Binding-site contacts:
Ligand atom C5 contacts residue GLN314 of chain 1.A at 1.4 Å.
Ligand atom O4 contacts residue GLN314 of chain 1.A at 1.4 Å.
Ligand atom O5 contacts residue GLN314 of chain 1.A at 2.0 Å (h-bond).
Ligand atom C2 contacts residue ASN119 of chain 2.B at 2.6 Å.
Ligand atom O2 contacts residue ASN312 of chain 1.A at 1.3 Å.
Ligand atom O4 contacts residue GLN310 of chain 1.A at 2.0 Å (h-bond).
Ligand atom C7 contacts residue GLY373 of chain 1.A at 2.1 Å.
Ligand atom O3 contacts residue ARG313 of chain 1.A at 2.6 Å (salt-bridge).
Ligand atom C4 contacts residue ARG313 of chain 1.A at 2.4 Å.
Ligand atom O3 contacts residue ILE311 of chain 1.A at 2.5 Å (h-bond).
Ligand atom O5 contacts residue ASN312 of chain 1.A at 2.0 Å (h-bond).
Ligand atom O4 contacts residue ARG313 of chain 1.A at 2.6 Å.
Ligand atom C1 contacts residue ASN119 of chain 2.B at 1.5 Å.
Ligand atom C2 contacts residue THR374 of chain 1.A at 2.2 Å.
Ligand atom O6 contacts residue GLN310 of chain 1.A at 1.9 Å.
Ligand atom C8 contacts residue TYR372 of chain 1.A at 2.0 Å (hydrophobic).
Ligand atom O6 contacts residue ILE311 of chain 1.A at 2.1 Å (h-bond).
Ligand atom O6 contacts residue GLN314 of chain 1.A at 2.3 Å (h-bond).
Ligand atom C6 contacts residue GLN314 of chain 1.A at 1.4 Å.
Ligand atom C2 contacts residue ARG313 of chain 1.A at 0.7 Å.
Ligand atom O3 contacts residue THR374 of chain 1.A at 2.5 Å.
Ligand atom C2 contacts residue ASN312 of chain 1.A at 1.2 Å.
Ligand atom O5 contacts residue ARG313 of chain 1.A at 1.6 Å.
Ligand atom C1 contacts residue ASN312 of chain 1.A at 1.4 Å.
Ligand atom C3 contacts residue ARG313 of chain 1.A at 1.8 Å.
Ligand atom O5 contacts residue ASN119 of chain 2.B at 2.4 Å (h-bond).
Ligand atom C5 contacts residue ARG313 of chain 1.A at 1.5 Å.
Ligand atom C6 contacts residue GLN310 of chain 1.A at 1.6 Å.
Ligand atom O2 contacts residue THR374 of chain 1.A at 1.5 Å.
Ligand atom C3 contacts residue THR374 of chain 1.A at 2.5 Å.
Ligand atom O6 contacts residue THR295 of chain 1.A at 2.0 Å (h-bond).
Ligand atom O7 contacts residue GLY373 of chain 1.A at 2.6 Å (h-bond).
Ligand atom C1 contacts residue ARG313 of chain 1.A at 0.8 Å.
Ligand atom C5 contacts residue GLN310 of chain 1.A at 1.4 Å.
Ligand atom O5 contacts residue THR295 of chain 1.A at 2.5 Å (h-bond).
Ligand atom C4 contacts residue GLN310 of chain 1.A at 1.1 Å.
Ligand atom C3 contacts residue GLN310 of chain 1.A at 2.5 Å.
Ligand atom C4 contacts residue GLN314 of chain 1.A at 1.7 Å.
Ligand atom C8 contacts residue GLY373 of chain 1.A at 2.1 Å.
Ligand atom O2 contacts residue ARG313 of chain 1.A at 0.9 Å.

This small molecule binds to this protein.
Small molecule (SMILES): CC(=O)N[C@H]1[C@H](O[C@H]2[C@H](O)[C@@H](NC(C)=O)CO[C@@H]2CO[C@H]2O[C@H](CO)[C@@H](O)[C@H](O)[C@@H]2O)O[C@H](CO)[C@@H](O[C@@H]2O[C@H](CO)[C@@H](O)[C@H](O[C@H]3O[C@H](CO)[C@@H](O)[C@H](O)[C@@H]3O[C@H]3O[C@H](CO)[C@@H](O)[C@H](O)[C@@H]3O)[C@@H]2O)[C@@H]1O

Sequence of chain 2.B:
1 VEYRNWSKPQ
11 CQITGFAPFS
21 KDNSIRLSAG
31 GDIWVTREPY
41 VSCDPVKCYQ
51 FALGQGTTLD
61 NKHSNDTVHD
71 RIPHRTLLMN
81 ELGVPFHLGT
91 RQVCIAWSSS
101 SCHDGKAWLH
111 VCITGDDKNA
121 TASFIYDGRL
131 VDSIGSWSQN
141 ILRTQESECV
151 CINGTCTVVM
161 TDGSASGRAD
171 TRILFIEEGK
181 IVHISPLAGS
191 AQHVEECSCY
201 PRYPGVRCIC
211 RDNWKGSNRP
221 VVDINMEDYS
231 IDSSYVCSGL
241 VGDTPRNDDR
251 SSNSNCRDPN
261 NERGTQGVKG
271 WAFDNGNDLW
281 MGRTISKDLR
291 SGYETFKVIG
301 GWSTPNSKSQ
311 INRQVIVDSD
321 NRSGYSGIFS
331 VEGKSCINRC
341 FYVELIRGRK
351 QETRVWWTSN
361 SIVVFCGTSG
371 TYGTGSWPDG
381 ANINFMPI

Sequence of chain 1.A:
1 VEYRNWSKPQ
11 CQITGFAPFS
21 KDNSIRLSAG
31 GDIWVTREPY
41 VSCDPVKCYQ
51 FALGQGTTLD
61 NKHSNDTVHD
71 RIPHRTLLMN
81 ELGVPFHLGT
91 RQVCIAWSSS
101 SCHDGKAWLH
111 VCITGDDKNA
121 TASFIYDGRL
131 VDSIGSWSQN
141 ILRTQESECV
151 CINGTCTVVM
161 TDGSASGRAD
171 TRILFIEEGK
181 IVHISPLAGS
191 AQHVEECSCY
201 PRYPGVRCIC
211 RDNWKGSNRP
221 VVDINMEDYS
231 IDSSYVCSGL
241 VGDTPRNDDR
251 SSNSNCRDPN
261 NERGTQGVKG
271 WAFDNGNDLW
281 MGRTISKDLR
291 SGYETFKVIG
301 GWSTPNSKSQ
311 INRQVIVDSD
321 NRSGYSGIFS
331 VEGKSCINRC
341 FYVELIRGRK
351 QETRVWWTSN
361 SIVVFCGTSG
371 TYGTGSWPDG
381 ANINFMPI